Sequence of chain 1.B:
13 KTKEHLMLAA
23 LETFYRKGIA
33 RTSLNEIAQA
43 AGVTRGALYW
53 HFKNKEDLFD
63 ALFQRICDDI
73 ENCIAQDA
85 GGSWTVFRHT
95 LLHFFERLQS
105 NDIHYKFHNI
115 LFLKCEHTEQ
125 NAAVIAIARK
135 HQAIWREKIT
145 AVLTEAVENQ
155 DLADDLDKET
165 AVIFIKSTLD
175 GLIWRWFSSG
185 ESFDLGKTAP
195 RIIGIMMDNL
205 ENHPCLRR

Binding-site contacts:
Ligand atom C18 contacts residue LEU95 of chain 1.B at 3.5 Å (hydrophobic).
Ligand atom C9 contacts residue TRP139 of chain 1.B at 4.1 Å (hydrophobic).
Ligand atom C16 contacts residue LYS142 of chain 1.B at 4.2 Å.
Ligand atom C19 contacts residue PHE98 of chain 1.B at 4.0 Å (hydrophobic).
Ligand atom C15 contacts residue ILE143 of chain 1.B at 3.3 Å (hydrophobic).
Ligand atom C6 contacts residue LYS170 of chain 1.B at 4.3 Å.
Ligand atom C3 contacts residue PHE116 of chain 1.B at 4.1 Å (hydrophobic).
Ligand atom C1 contacts residue ILE177 of chain 1.B at 3.9 Å (hydrophobic).
Ligand atom C12 contacts residue TRP139 of chain 1.B at 3.9 Å (hydrophobic).
Ligand atom O3 contacts residue LEU115 of chain 1.B at 4.1 Å.
Ligand atom C21 contacts residue THR94 of chain 1.B at 3.6 Å.
Ligand atom O20 contacts residue PHE91 of chain 1.B at 3.8 Å.
Ligand atom O3 contacts residue ASP174 of chain 1.B at 3.7 Å.
Ligand atom C7 contacts residue ILE143 of chain 1.B at 4.1 Å (hydrophobic).
Ligand atom C20 contacts residue THR94 of chain 1.B at 4.2 Å.
Ligand atom C3 contacts residue TRP139 of chain 1.B at 3.9 Å (hydrophobic).
Ligand atom C15 contacts residue TRP139 of chain 1.B at 4.1 Å (hydrophobic).
Ligand atom C2 contacts residue HIS112 of chain 1.B at 4.0 Å.
Ligand atom C21 contacts residue ILE76 of chain 1.B at 4.2 Å (hydrophobic).
Ligand atom C7 contacts residue LEU173 of chain 1.B at 3.7 Å (hydrophobic).
Ligand atom C16 contacts residue ILE143 of chain 1.B at 3.8 Å (hydrophobic).
Ligand atom C5 contacts residue ASP174 of chain 1.B at 3.9 Å.
Ligand atom C4 contacts residue ASP174 of chain 1.B at 3.1 Å.
Ligand atom C6 contacts residue ASP174 of chain 1.B at 4.1 Å.
Ligand atom C17 contacts residue TRP139 of chain 1.B at 3.9 Å (hydrophobic).
Ligand atom O20 contacts residue THR94 of chain 1.B at 4.2 Å.
Ligand atom C16 contacts residue TRP139 of chain 1.B at 4.0 Å (hydrophobic).
Ligand atom C19 contacts residue ILE177 of chain 1.B at 4.0 Å (hydrophobic).
Ligand atom C14 contacts residue TRP139 of chain 1.B at 4.0 Å (hydrophobic).
Ligand atom C1 contacts residue TRP139 of chain 1.B at 4.1 Å (hydrophobic).
Ligand atom C2 contacts residue TRP139 of chain 1.B at 3.2 Å (hydrophobic).
Ligand atom C6 contacts residue LEU173 of chain 1.B at 3.6 Å (hydrophobic).
Ligand atom O3 contacts residue PHE116 of chain 1.B at 3.2 Å.
Ligand atom C1 contacts residue PHE98 of chain 1.B at 3.3 Å (hydrophobic).
Ligand atom C11 contacts residue PHE98 of chain 1.B at 3.7 Å (hydrophobic).
Ligand atom C10 contacts residue PHE98 of chain 1.B at 4.3 Å (hydrophobic).
Ligand atom C19 contacts residue LEU173 of chain 1.B at 3.5 Å (hydrophobic).
Ligand atom C21 contacts residue ILE72 of chain 1.B at 3.5 Å (hydrophobic).
Ligand atom C8 contacts residue LEU173 of chain 1.B at 3.8 Å (hydrophobic).
Ligand atom C3 contacts residue ASP174 of chain 1.B at 3.8 Å.

The protein below binds the small molecule below.
Small molecule (SMILES): CC(=O)[C@H]1CC[C@H]2[C@@H]3CCC4=CC(=O)CC[C@]4(C)[C@H]3CC[C@]12C